Sequence of chain 1.F:
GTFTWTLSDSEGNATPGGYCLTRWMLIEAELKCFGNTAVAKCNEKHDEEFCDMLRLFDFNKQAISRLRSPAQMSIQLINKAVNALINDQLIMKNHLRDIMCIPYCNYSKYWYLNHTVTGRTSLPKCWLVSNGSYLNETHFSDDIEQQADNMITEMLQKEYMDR

Binding-site contacts:
Ligand atom C3 contacts residue ASN131 of chain 1.F at 3.9 Å.
Ligand atom C8 contacts residue ASN131 of chain 1.F at 3.9 Å.
Ligand atom C7 contacts residue ASN131 of chain 1.F at 3.3 Å.
Ligand atom C5 contacts residue ASN131 of chain 1.F at 3.8 Å.
Ligand atom C4 contacts residue ASN131 of chain 1.F at 4.3 Å.
Ligand atom C1 contacts residue ASN131 of chain 1.F at 1.5 Å.
Ligand atom O5 contacts residue ASN131 of chain 1.F at 2.5 Å (h-bond).
Ligand atom N2 contacts residue ASN131 of chain 1.F at 2.9 Å (h-bond).
Ligand atom C2 contacts residue ASN131 of chain 1.F at 2.5 Å.
Ligand atom O7 contacts residue ASN131 of chain 1.F at 3.3 Å (h-bond).

A small-molecule ligand and the protein it binds are described below.
Small molecule (SMILES): CC(=O)N[C@@H]1[C@@H](O)[C@H](O)[C@@H](CO)O[C@H]1O